A small-molecule ligand and the protein it binds are described below.
Small molecule (SMILES): C[C@@H](NC(=O)[C@H](NC(=O)[C@@H](Cc1ccccc1)NC(=O)[C@H](CCC(=O)O)NC(=O)[C@H](CC(N)=O)NC(=O)[C@@H](N)CC(=O)O)[C@@H](C)O)C(=O)N[C@H](C=O)CCCN=C(N)N

Binding-site contacts:
Ligand atom O contacts residue SER271 of chain 1.A at 2.8 Å (h-bond).
Ligand atom CA contacts residue ASP62 of chain 1.A at 2.8 Å.
Ligand atom CD1 contacts residue TYR60 of chain 1.A at 3.0 Å (hydrophobic).
Ligand atom OG1 contacts residue SER271 of chain 1.A at 3.5 Å (h-bond).
Ligand atom CE1 contacts residue PO41 of chain 1.E at 2.7 Å.
Ligand atom OG1 contacts residue ASP62 of chain 1.A at 3.5 Å (salt-bridge).
Ligand atom C contacts residue HIS196 of chain 1.A at 3.5 Å.
Ligand atom CD2 contacts residue GLN274 of chain 1.A at 3.1 Å.
Ligand atom O contacts residue LYS61 of chain 1.A at 2.4 Å (salt-bridge).
Ligand atom O contacts residue TYR60 of chain 1.A at 3.1 Å.
Ligand atom CE2 contacts residue HIS196 of chain 1.A at 2.1 Å.
Ligand atom O contacts residue GLN274 of chain 1.A at 3.3 Å (h-bond).
Ligand atom O contacts residue TYR60 of chain 1.A at 3.1 Å.
Ligand atom NH1 contacts residue LYS32 of chain 1.A at 3.3 Å (salt-bridge).
Ligand atom CD1 contacts residue ALA229 of chain 1.A at 3.4 Å (hydrophobic).
Ligand atom O contacts residue HIS196 of chain 1.A at 3.5 Å (h-bond).
Ligand atom N contacts residue ASP62 of chain 1.A at 2.8 Å (salt-bridge).
Ligand atom CD contacts residue ASP62 of chain 1.A at 3.3 Å.
Ligand atom N contacts residue HIS196 of chain 1.A at 2.4 Å.
Ligand atom CZ contacts residue ALA195 of chain 1.A at 3.2 Å (hydrophobic).
Ligand atom CG contacts residue ASP62 of chain 1.A at 3.4 Å.
Ligand atom OE1 contacts residue ASP62 of chain 1.A at 3.1 Å (salt-bridge).
Ligand atom CE2 contacts residue PO41 of chain 1.E at 3.3 Å.
Ligand atom N contacts residue LYS61 of chain 1.A at 2.7 Å.
Ligand atom C contacts residue ASP62 of chain 1.A at 3.5 Å.
Ligand atom CA contacts residue HIS196 of chain 1.A at 2.7 Å.
Ligand atom CZ contacts residue PO41 of chain 1.E at 2.5 Å.
Ligand atom CB contacts residue ASP62 of chain 1.A at 2.9 Å.
Ligand atom CZ contacts residue LYS32 of chain 1.A at 3.4 Å.
Ligand atom C contacts residue ASP62 of chain 1.A at 3.5 Å.
Ligand atom CA contacts residue ASP62 of chain 1.A at 3.5 Å.
Ligand atom CB contacts residue ASP62 of chain 1.A at 3.0 Å.
Ligand atom CB contacts residue TYR60 of chain 1.A at 3.5 Å (hydrophobic).
Ligand atom CD2 contacts residue HIS196 of chain 1.A at 2.8 Å.
Ligand atom C contacts residue LYS61 of chain 1.A at 3.6 Å.
Ligand atom N contacts residue ASP62 of chain 1.A at 3.1 Å (salt-bridge).
Ligand atom CA contacts residue ASP62 of chain 1.A at 3.4 Å.
Ligand atom CE2 contacts residue GLN274 of chain 1.A at 3.3 Å.
Ligand atom NH2 contacts residue LYS32 of chain 1.A at 2.8 Å (salt-bridge).
Ligand atom CZ contacts residue HIS196 of chain 1.A at 3.0 Å.

Sequence of chain 1.A:
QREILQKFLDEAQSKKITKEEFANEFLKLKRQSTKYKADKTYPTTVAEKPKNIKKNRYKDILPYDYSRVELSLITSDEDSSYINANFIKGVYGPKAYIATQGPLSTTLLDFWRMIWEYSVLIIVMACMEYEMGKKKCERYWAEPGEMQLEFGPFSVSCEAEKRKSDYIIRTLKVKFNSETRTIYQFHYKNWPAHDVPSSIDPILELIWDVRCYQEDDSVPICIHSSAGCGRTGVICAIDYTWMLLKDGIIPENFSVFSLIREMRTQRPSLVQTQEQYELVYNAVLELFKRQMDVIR